The protein below binds the small molecule below.
Small molecule (SMILES): CC(=O)N[C@@H]1[C@@H](O)[C@H](O)[C@@H](CO)O[C@H]1O

Binding-site contacts:
Ligand atom C4 contacts residue ARG172 of chain 1.B at 4.4 Å.
Ligand atom C7 contacts residue ASN3 of chain 1.B at 3.5 Å.
Ligand atom O5 contacts residue ASN3 of chain 1.B at 2.3 Å (h-bond).
Ligand atom C4 contacts residue ASN3 of chain 1.B at 4.2 Å.
Ligand atom C3 contacts residue ASN3 of chain 1.B at 3.8 Å.
Ligand atom C5 contacts residue ARG172 of chain 1.B at 4.3 Å.
Ligand atom O5 contacts residue ARG172 of chain 1.B at 3.5 Å (salt-bridge).
Ligand atom O7 contacts residue ASN3 of chain 1.B at 3.8 Å.
Ligand atom N2 contacts residue ASN3 of chain 1.B at 2.9 Å (h-bond).
Ligand atom C5 contacts residue ASN3 of chain 1.B at 3.6 Å.
Ligand atom C1 contacts residue ARG172 of chain 1.B at 4.2 Å.
Ligand atom O6 contacts residue ARG172 of chain 1.B at 3.7 Å.
Ligand atom C2 contacts residue ASN3 of chain 1.B at 2.5 Å.
Ligand atom C1 contacts residue ASN3 of chain 1.B at 1.4 Å.
Ligand atom C6 contacts residue ARG172 of chain 1.B at 3.5 Å.
Ligand atom C8 contacts residue ASN3 of chain 1.B at 4.5 Å.

Sequence of chain 1.B:
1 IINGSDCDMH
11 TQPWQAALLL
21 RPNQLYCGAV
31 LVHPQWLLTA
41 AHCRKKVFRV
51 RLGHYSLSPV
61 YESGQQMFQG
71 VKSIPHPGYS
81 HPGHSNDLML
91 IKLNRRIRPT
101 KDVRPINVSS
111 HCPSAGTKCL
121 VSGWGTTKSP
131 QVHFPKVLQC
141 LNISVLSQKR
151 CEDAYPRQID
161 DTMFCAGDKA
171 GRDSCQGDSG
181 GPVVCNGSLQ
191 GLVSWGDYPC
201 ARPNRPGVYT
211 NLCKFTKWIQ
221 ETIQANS